A protein and the small-molecule ligand that binds it are described below.
Small molecule (SMILES): Nc1ncnc2c1ncn2[C@@H]1O[C@H](CO[P](=O)(O)O[P](=O)(O)NP(=O)(O)O)[C@@H](O)[C@H]1O

Sequence of chain 1.C:
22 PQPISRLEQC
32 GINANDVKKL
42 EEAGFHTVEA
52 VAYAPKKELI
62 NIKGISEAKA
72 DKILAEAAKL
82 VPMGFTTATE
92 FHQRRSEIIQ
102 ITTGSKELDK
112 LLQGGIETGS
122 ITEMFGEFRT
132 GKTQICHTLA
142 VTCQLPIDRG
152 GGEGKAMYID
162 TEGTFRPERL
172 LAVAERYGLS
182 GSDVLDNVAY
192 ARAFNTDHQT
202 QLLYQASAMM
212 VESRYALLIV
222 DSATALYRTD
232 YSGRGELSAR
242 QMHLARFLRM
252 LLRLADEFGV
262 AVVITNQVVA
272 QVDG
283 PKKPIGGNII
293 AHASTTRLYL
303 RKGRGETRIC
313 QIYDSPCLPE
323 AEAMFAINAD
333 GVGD

Binding-site contacts:
Ligand atom PB contacts residue MG1 of chain 1.H at 2.2 Å.
Ligand atom O2B contacts residue THR134 of chain 1.B at 2.9 Å.
Ligand atom C5 contacts residue ARG170 of chain 1.B at 1.6 Å.
Ligand atom N7 contacts residue GLN135 of chain 1.B at 3.4 Å (h-bond).
Ligand atom O1B contacts residue MG1 of chain 1.H at 2.1 Å.
Ligand atom N7 contacts residue ARG170 of chain 1.B at 1.6 Å (salt-bridge).
Ligand atom O3A contacts residue ASP316 of chain 1.C at 3.2 Å (salt-bridge).
Ligand atom N3B contacts residue LYS133 of chain 1.B at 3.1 Å (salt-bridge).
Ligand atom O1B contacts residue THR131 of chain 1.B at 3.2 Å (h-bond).
Ligand atom N9 contacts residue ARG170 of chain 1.B at 3.1 Å (salt-bridge).
Ligand atom O3A contacts residue MG1 of chain 1.H at 2.9 Å.
Ligand atom PB contacts residue LYS133 of chain 1.B at 3.3 Å.
Ligand atom O3G contacts residue ASP316 of chain 1.C at 2.9 Å (salt-bridge).
Ligand atom O2A contacts residue THR134 of chain 1.B at 3.0 Å (h-bond).
Ligand atom O2A contacts residue GLY132 of chain 1.B at 3.0 Å.
Ligand atom C8 contacts residue LEU320 of chain 1.C at 2.8 Å (hydrophobic).
Ligand atom O1B contacts residue LYS133 of chain 1.B at 2.7 Å (salt-bridge).
Ligand atom N6 contacts residue ARG170 of chain 1.B at 2.1 Å (salt-bridge).
Ligand atom O1G contacts residue ASP316 of chain 1.C at 2.9 Å (salt-bridge).
Ligand atom O1A contacts residue ARG130 of chain 1.B at 3.1 Å.
Ligand atom O2' contacts residue GLU322 of chain 1.C at 3.0 Å.
Ligand atom C4 contacts residue ARG170 of chain 1.B at 2.6 Å.
Ligand atom O3' contacts residue ARG130 of chain 1.B at 3.2 Å (salt-bridge).
Ligand atom C8 contacts residue SER317 of chain 1.C at 3.2 Å.
Ligand atom N1 contacts residue ARG170 of chain 1.B at 3.2 Å (salt-bridge).
Ligand atom O1G contacts residue ALA293 of chain 1.C at 2.4 Å (h-bond).
Ligand atom PA contacts residue GLY132 of chain 1.B at 3.2 Å.
Ligand atom C6 contacts residue ARG170 of chain 1.B at 2.1 Å.
Ligand atom O2A contacts residue MG1 of chain 1.H at 3.2 Å.
Ligand atom O2B contacts residue MG1 of chain 1.H at 1.9 Å.
Ligand atom C6 contacts residue PRO321 of chain 1.C at 3.2 Å (hydrophobic).
Ligand atom C8 contacts residue ARG170 of chain 1.B at 2.5 Å.
Ligand atom PA contacts residue MG1 of chain 1.H at 3.4 Å.
Ligand atom O2G contacts residue GLU163 of chain 1.B at 3.2 Å (salt-bridge).
Ligand atom C8 contacts residue GLN135 of chain 1.B at 3.0 Å.
Ligand atom O1A contacts residue GLY132 of chain 1.B at 2.2 Å (h-bond).
Ligand atom O1A contacts residue THR131 of chain 1.B at 2.6 Å (h-bond).
Ligand atom C5 contacts residue LEU320 of chain 1.C at 3.1 Å (hydrophobic).
Ligand atom O3' contacts residue ARG310 of chain 1.B at 3.2 Å (salt-bridge).
Ligand atom N7 contacts residue LEU320 of chain 1.C at 2.6 Å (h-bond).

Sequence of chain 1.B:
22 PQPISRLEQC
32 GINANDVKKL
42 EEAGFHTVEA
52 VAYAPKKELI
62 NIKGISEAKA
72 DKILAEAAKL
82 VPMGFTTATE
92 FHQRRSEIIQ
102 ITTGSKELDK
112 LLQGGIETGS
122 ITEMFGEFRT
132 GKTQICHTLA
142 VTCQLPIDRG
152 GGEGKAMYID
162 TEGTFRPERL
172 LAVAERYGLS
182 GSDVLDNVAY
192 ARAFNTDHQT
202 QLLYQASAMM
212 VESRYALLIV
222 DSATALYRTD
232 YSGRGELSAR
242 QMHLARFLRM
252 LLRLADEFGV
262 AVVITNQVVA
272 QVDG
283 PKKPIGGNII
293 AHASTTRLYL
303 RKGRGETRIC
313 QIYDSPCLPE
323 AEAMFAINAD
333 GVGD